Binding-site contacts:
Ligand atom N2 contacts residue ASN53 of chain 1.B at 2.9 Å (h-bond).
Ligand atom C4 contacts residue ASN53 of chain 1.B at 4.2 Å.
Ligand atom C8 contacts residue LEU46 of chain 1.B at 3.9 Å (hydrophobic).
Ligand atom C3 contacts residue ASN53 of chain 1.B at 3.8 Å.
Ligand atom C5 contacts residue ASN53 of chain 1.B at 3.7 Å.
Ligand atom C5 contacts residue THR55 of chain 1.B at 4.1 Å.
Ligand atom O5 contacts residue THR55 of chain 1.B at 4.4 Å.
Ligand atom O5 contacts residue ASN53 of chain 1.B at 2.4 Å (h-bond).
Ligand atom C7 contacts residue ASN53 of chain 1.B at 3.7 Å.
Ligand atom C2 contacts residue ASN53 of chain 1.B at 2.5 Å.
Ligand atom C6 contacts residue THR55 of chain 1.B at 3.8 Å.
Ligand atom C1 contacts residue ASN53 of chain 1.B at 1.4 Å.
Ligand atom C7 contacts residue LEU46 of chain 1.B at 4.5 Å (hydrophobic).
Ligand atom O7 contacts residue ASN53 of chain 1.B at 4.0 Å.

The small molecule below binds the protein below.
Small molecule (SMILES): CC(=O)N[C@H]1[C@H](O[C@H]2[C@H](O)[C@@H](NC(C)=O)CO[C@@H]2CO)O[C@H](CO)[C@@H](O)[C@@H]1O

Sequence of chain 1.B:
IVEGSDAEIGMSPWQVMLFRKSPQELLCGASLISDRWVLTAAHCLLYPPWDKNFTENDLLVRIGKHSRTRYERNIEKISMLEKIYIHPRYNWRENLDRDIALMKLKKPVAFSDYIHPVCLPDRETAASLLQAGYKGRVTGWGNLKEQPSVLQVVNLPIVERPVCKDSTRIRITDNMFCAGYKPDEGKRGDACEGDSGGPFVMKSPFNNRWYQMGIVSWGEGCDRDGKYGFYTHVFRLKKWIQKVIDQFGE